Sequence of chain 1.A:
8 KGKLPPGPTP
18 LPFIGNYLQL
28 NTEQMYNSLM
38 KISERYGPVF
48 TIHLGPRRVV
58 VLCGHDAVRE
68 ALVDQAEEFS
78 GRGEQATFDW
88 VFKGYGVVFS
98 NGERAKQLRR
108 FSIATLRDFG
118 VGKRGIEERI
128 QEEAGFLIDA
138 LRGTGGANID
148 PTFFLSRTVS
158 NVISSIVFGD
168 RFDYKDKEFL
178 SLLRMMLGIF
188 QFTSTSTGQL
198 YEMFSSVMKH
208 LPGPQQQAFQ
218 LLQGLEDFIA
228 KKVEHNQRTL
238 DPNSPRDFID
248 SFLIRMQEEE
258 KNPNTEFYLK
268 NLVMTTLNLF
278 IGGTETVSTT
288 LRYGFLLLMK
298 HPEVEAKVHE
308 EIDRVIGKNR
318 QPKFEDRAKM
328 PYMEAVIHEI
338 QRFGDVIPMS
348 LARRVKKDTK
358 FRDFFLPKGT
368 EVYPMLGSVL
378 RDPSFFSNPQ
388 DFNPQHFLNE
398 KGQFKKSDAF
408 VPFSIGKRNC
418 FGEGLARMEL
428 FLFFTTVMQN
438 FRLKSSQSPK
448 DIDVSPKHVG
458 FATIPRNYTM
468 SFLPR

Binding-site contacts:
Ligand atom C6 contacts residue THR283 of chain 1.A at 3.6 Å.
Ligand atom C2 contacts residue PHE96 of chain 1.A at 4.5 Å (hydrophobic).
Ligand atom C3 contacts residue PHE85 of chain 1.A at 4.0 Å (hydrophobic).
Ligand atom C4 contacts residue PHE187 of chain 1.A at 4.3 Å (hydrophobic).
Ligand atom O1 contacts residue PHE89 of chain 1.A at 3.9 Å.
Ligand atom C9 contacts residue GLY279 of chain 1.A at 3.7 Å.
Ligand atom O1 contacts residue ASN275 of chain 1.A at 3.4 Å (h-bond).
Ligand atom O1 contacts residue PHE96 of chain 1.A at 4.1 Å.
Ligand atom C3 contacts residue PHE187 of chain 1.A at 4.1 Å (hydrophobic).
Ligand atom C6 contacts residue ILE344 of chain 1.A at 4.3 Å (hydrophobic).
Ligand atom C6 contacts residue HEM1 of chain 1.E at 3.6 Å.
Ligand atom C7 contacts residue HEM1 of chain 1.E at 3.1 Å.
Ligand atom C5 contacts residue PHE187 of chain 1.A at 4.2 Å (hydrophobic).
Ligand atom C8 contacts residue HEM1 of chain 1.E at 3.5 Å.
Ligand atom C5 contacts residue PHE458 of chain 1.A at 3.9 Å (hydrophobic).
Ligand atom C8 contacts residue GLY279 of chain 1.A at 3.5 Å.
Ligand atom C5 contacts residue THR283 of chain 1.A at 4.0 Å.
Ligand atom C4 contacts residue PHE458 of chain 1.A at 4.3 Å (hydrophobic).
Ligand atom C1 contacts residue ASN275 of chain 1.A at 4.3 Å.
Ligand atom C7 contacts residue GLY279 of chain 1.A at 4.2 Å.
Ligand atom O1 contacts residue ILE278 of chain 1.A at 4.2 Å.
Ligand atom O2 contacts residue GLY279 of chain 1.A at 3.9 Å.
Ligand atom C2 contacts residue PHE85 of chain 1.A at 3.7 Å (hydrophobic).
Ligand atom C1 contacts residue ILE278 of chain 1.A at 4.1 Å (hydrophobic).
Ligand atom O2 contacts residue ASN275 of chain 1.A at 3.8 Å.
Ligand atom C1 contacts residue PHE96 of chain 1.A at 4.3 Å (hydrophobic).
Ligand atom C5 contacts residue ILE344 of chain 1.A at 4.1 Å (hydrophobic).
Ligand atom C3 contacts residue PHE458 of chain 1.A at 3.8 Å (hydrophobic).
Ligand atom C1 contacts residue GLY279 of chain 1.A at 4.4 Å.
Ligand atom C2 contacts residue ILE278 of chain 1.A at 4.0 Å (hydrophobic).
Ligand atom O2 contacts residue VAL95 of chain 1.A at 4.0 Å.
Ligand atom C7 contacts residue THR283 of chain 1.A at 4.1 Å.

The small molecule below binds the protein below.
Small molecule (SMILES): O=c1ccc2ccccc2o1